Binding-site contacts:
Ligand atom OG contacts residue GLN3 of chain 1.E at 3.3 Å (h-bond).
Ligand atom CG2 contacts residue GLN3 of chain 1.E at 3.5 Å.
Ligand atom CB contacts residue VAL4 of chain 1.E at 4.0 Å (hydrophobic).
Ligand atom C contacts residue ALA2 of chain 1.E at 4.0 Å (hydrophobic).
Ligand atom N contacts residue GLN3 of chain 1.E at 4.5 Å.
Ligand atom O contacts residue ALA2 of chain 1.E at 4.0 Å.
Ligand atom CG2 contacts residue VAL4 of chain 1.E at 3.4 Å (hydrophobic).
Ligand atom CG1 contacts residue ALA2 of chain 1.E at 4.5 Å (hydrophobic).
Ligand atom CB contacts residue ALA2 of chain 1.E at 3.3 Å (hydrophobic).
Ligand atom CG2 contacts residue SER5 of chain 1.E at 3.4 Å.
Ligand atom CA contacts residue ALA2 of chain 1.E at 3.9 Å (hydrophobic).
Ligand atom CA contacts residue VAL4 of chain 1.E at 3.3 Å (hydrophobic).
Ligand atom C contacts residue VAL4 of chain 1.E at 4.0 Å (hydrophobic).
Ligand atom N contacts residue VAL4 of chain 1.E at 3.1 Å (h-bond).
Ligand atom CA contacts residue ALA2 of chain 1.E at 3.3 Å (hydrophobic).
Ligand atom CB contacts residue GLN3 of chain 1.E at 3.7 Å.
Ligand atom C contacts residue VAL4 of chain 1.E at 3.5 Å (hydrophobic).
Ligand atom CG1 contacts residue GLN3 of chain 1.E at 3.3 Å.
Ligand atom O contacts residue VAL4 of chain 1.E at 4.4 Å.
Ligand atom N contacts residue VAL4 of chain 1.E at 4.3 Å.
Ligand atom CB contacts residue ALA2 of chain 1.E at 4.4 Å (hydrophobic).
Ligand atom CD contacts residue VAL4 of chain 1.E at 3.6 Å (hydrophobic).
Ligand atom CG contacts residue VAL4 of chain 1.E at 4.4 Å (hydrophobic).
Ligand atom N contacts residue ALA2 of chain 1.E at 2.8 Å (h-bond).
Ligand atom CG2 contacts residue ALA2 of chain 1.E at 4.0 Å (hydrophobic).
Ligand atom CA contacts residue VAL4 of chain 1.E at 4.1 Å (hydrophobic).
Ligand atom CB contacts residue GLN3 of chain 1.E at 4.0 Å.
Ligand atom CB contacts residue VAL4 of chain 1.E at 4.4 Å (hydrophobic).
Ligand atom OE1 contacts residue ASN25 of chain 1.E at 4.2 Å.
Ligand atom C contacts residue GLN3 of chain 1.E at 3.9 Å.
Ligand atom OE2 contacts residue VAL4 of chain 1.E at 3.7 Å.
Ligand atom C contacts residue ALA2 of chain 1.E at 3.5 Å (hydrophobic).
Ligand atom CA contacts residue GLN3 of chain 1.E at 4.5 Å.
Ligand atom O contacts residue VAL4 of chain 1.E at 3.2 Å (h-bond).
Ligand atom O contacts residue GLN3 of chain 1.E at 2.9 Å (h-bond).
Ligand atom OE1 contacts residue VAL4 of chain 1.E at 3.6 Å.

Sequence of chain 1.E:
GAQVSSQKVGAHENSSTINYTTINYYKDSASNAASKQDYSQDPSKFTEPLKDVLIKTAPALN

The protein below binds the small molecule below.
Small molecule (SMILES): CC[C@H](C)[C@H](N)C(=O)N[C@@H](CO)C(=O)N[C@@H](CCC(=O)O)C(=O)N[C@H](C=O)C(C)C